Binding-site contacts:
Ligand atom C3' contacts residue GLU140 of chain 41.F at 3.8 Å.
Ligand atom C5 contacts residue TRP47 of chain 41.F at 3.8 Å (hydrophobic).
Ligand atom O4' contacts residue LYS143 of chain 41.F at 4.2 Å.
Ligand atom N3 contacts residue TRP47 of chain 41.F at 3.4 Å.
Ligand atom N9 contacts residue LYS143 of chain 41.F at 3.2 Å (salt-bridge).
Ligand atom C2 contacts residue TRP47 of chain 41.F at 3.4 Å (hydrophobic).
Ligand atom O4' contacts residue LYS143 of chain 41.F at 4.4 Å.
Ligand atom C1' contacts residue TRP47 of chain 41.F at 3.7 Å (hydrophobic).
Ligand atom N6 contacts residue TRP47 of chain 41.F at 4.2 Å.
Ligand atom O2' contacts residue LYS143 of chain 41.F at 3.8 Å.
Ligand atom O3' contacts residue GLU140 of chain 41.F at 4.4 Å.
Ligand atom O4' contacts residue TRP47 of chain 41.F at 3.4 Å.
Ligand atom C2' contacts residue LYS143 of chain 41.F at 3.7 Å.
Ligand atom C5' contacts residue ARG90 of chain 41.F at 4.3 Å.
Ligand atom N9 contacts residue TRP47 of chain 41.F at 3.3 Å.
Ligand atom N7 contacts residue LYS143 of chain 41.F at 3.8 Å.
Ligand atom C4' contacts residue GLU140 of chain 41.F at 3.4 Å.
Ligand atom N7 contacts residue TRP47 of chain 41.F at 3.6 Å.
Ligand atom C6 contacts residue TRP47 of chain 41.F at 3.7 Å (hydrophobic).
Ligand atom C1' contacts residue GLU140 of chain 41.F at 2.7 Å.
Ligand atom C2' contacts residue GLU140 of chain 41.F at 3.0 Å.
Ligand atom N1 contacts residue TRP47 of chain 41.F at 3.7 Å.
Ligand atom C8 contacts residue TRP47 of chain 41.F at 3.6 Å (hydrophobic).
Ligand atom N9 contacts residue GLU140 of chain 41.F at 4.1 Å.
Ligand atom O4' contacts residue GLU140 of chain 41.F at 3.0 Å (salt-bridge).
Ligand atom C8 contacts residue LYS143 of chain 41.F at 2.7 Å.
Ligand atom C4 contacts residue TRP47 of chain 41.F at 3.3 Å (hydrophobic).
Ligand atom C1' contacts residue LYS143 of chain 41.F at 3.2 Å.
Ligand atom O2' contacts residue GLU140 of chain 41.F at 2.3 Å (salt-bridge).

This small molecule binds to this protein.
Small molecule (SMILES): Nc1ncnc2c1ncn2[C@@H]1O[C@H]([C@@H]2O[C@@H]3[C@H](O[P](=O)(O)O2)[C@@H](CO[P](=O)(O)O[C@H]2[C@@H](O)[C@H](n4cnc5c(N)ncnc54)O[C@@H]2COP(=O)=O)O[C@H]3n2ccc(=O)[nH]c2=O)[C@@H](O[P](=O)(O)OC[C@H]2O[C@@H](n3ccc(=O)[nH]c3=O)[C@H](O)[C@@H]2O)[C@H]1O

Sequence of chain 41.F:
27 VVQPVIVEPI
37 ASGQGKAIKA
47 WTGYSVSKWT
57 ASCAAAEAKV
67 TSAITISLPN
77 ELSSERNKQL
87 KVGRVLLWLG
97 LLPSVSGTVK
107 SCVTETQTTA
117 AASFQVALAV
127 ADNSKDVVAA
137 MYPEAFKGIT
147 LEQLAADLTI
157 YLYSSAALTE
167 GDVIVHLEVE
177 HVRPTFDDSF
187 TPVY